The small molecule below binds the protein below.
Small molecule (SMILES): Nc1ncnc2c1ncn2[C@@H]1O[C@H](CO[P](=O)(O)O[P](=O)(O)NP(=O)(O)O)[C@@H](O)[C@H]1O

Binding-site contacts:
Ligand atom O1B contacts residue CA1 of chain 1.C at 2.4 Å.
Ligand atom N3B contacts residue THR57 of chain 1.A at 2.7 Å (h-bond).
Ligand atom C5 contacts residue ALA76 of chain 1.A at 3.6 Å (hydrophobic).
Ligand atom O3' contacts residue GLU133 of chain 1.A at 2.9 Å (salt-bridge).
Ligand atom C2 contacts residue PHE333 of chain 1.A at 3.6 Å (hydrophobic).
Ligand atom O3' contacts residue GLU176 of chain 1.A at 3.1 Å (salt-bridge).
Ligand atom C6 contacts residue LEU179 of chain 1.A at 3.4 Å (hydrophobic).
Ligand atom PG contacts residue CA1 of chain 1.D at 3.3 Å.
Ligand atom O2' contacts residue PHE333 of chain 1.A at 3.5 Å.
Ligand atom N3B contacts residue GLY58 of chain 1.A at 3.4 Å.
Ligand atom O3' contacts residue ARG14 of chain 1.B at 3.3 Å (salt-bridge).
Ligand atom N6 contacts residue VAL110 of chain 1.A at 3.5 Å.
Ligand atom N1 contacts residue ALA76 of chain 1.A at 3.6 Å.
Ligand atom O2B contacts residue GLY58 of chain 1.A at 3.5 Å.
Ligand atom O3G contacts residue CA1 of chain 1.D at 2.8 Å.
Ligand atom C6 contacts residue ALA76 of chain 1.A at 3.3 Å (hydrophobic).
Ligand atom O2' contacts residue GLU133 of chain 1.A at 2.7 Å (salt-bridge).
Ligand atom N3 contacts residue PHE333 of chain 1.A at 3.5 Å.
Ligand atom O1A contacts residue ASN177 of chain 1.A at 3.6 Å.
Ligand atom O2B contacts residue LYS78 of chain 1.A at 3.6 Å.
Ligand atom O1A contacts residue ASP190 of chain 1.A at 3.1 Å (salt-bridge).
Ligand atom O2' contacts residue LEU55 of chain 1.A at 3.6 Å (h-bond).
Ligand atom O3G contacts residue CA1 of chain 1.C at 2.6 Å.
Ligand atom O2A contacts residue LYS78 of chain 1.A at 3.0 Å (salt-bridge).
Ligand atom N6 contacts residue GLU127 of chain 1.A at 2.8 Å (salt-bridge).
Ligand atom O3G contacts residue ASP190 of chain 1.A at 3.2 Å (salt-bridge).
Ligand atom C2 contacts residue VAL129 of chain 1.A at 3.3 Å (hydrophobic).
Ligand atom O4' contacts residue VAL63 of chain 1.A at 3.4 Å.
Ligand atom N7 contacts residue MET126 of chain 1.A at 3.6 Å.
Ligand atom O3A contacts residue LYS78 of chain 1.A at 3.4 Å.
Ligand atom N7 contacts residue THR189 of chain 1.A at 3.2 Å (h-bond).
Ligand atom N1 contacts residue LEU179 of chain 1.A at 3.5 Å.
Ligand atom O1G contacts residue CA1 of chain 1.D at 2.7 Å.
Ligand atom O5' contacts residue VAL63 of chain 1.A at 3.4 Å.
Ligand atom C5 contacts residue LEU179 of chain 1.A at 3.5 Å (hydrophobic).
Ligand atom O1B contacts residue ASP190 of chain 1.A at 3.6 Å.
Ligand atom N1 contacts residue VAL129 of chain 1.A at 2.8 Å (h-bond).
Ligand atom O1B contacts residue LYS78 of chain 1.A at 3.4 Å (salt-bridge).
Ligand atom O1A contacts residue CA1 of chain 1.D at 2.3 Å.
Ligand atom C2 contacts residue TYR128 of chain 1.A at 3.6 Å (hydrophobic).

Sequence of chain 1.B:
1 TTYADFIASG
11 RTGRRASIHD

Sequence of chain 1.A:
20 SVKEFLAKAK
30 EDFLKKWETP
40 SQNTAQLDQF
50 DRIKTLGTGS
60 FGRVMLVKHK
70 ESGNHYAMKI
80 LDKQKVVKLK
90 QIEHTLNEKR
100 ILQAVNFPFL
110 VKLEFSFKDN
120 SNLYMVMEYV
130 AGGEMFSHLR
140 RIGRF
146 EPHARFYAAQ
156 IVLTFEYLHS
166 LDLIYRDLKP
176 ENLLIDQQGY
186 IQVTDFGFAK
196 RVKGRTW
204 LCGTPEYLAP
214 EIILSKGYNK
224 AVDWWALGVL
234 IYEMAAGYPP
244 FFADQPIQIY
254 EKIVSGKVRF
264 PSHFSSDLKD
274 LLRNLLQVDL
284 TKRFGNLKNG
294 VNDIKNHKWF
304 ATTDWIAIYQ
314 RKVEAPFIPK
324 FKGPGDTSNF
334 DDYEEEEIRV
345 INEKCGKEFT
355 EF